Sequence of chain 1.A:
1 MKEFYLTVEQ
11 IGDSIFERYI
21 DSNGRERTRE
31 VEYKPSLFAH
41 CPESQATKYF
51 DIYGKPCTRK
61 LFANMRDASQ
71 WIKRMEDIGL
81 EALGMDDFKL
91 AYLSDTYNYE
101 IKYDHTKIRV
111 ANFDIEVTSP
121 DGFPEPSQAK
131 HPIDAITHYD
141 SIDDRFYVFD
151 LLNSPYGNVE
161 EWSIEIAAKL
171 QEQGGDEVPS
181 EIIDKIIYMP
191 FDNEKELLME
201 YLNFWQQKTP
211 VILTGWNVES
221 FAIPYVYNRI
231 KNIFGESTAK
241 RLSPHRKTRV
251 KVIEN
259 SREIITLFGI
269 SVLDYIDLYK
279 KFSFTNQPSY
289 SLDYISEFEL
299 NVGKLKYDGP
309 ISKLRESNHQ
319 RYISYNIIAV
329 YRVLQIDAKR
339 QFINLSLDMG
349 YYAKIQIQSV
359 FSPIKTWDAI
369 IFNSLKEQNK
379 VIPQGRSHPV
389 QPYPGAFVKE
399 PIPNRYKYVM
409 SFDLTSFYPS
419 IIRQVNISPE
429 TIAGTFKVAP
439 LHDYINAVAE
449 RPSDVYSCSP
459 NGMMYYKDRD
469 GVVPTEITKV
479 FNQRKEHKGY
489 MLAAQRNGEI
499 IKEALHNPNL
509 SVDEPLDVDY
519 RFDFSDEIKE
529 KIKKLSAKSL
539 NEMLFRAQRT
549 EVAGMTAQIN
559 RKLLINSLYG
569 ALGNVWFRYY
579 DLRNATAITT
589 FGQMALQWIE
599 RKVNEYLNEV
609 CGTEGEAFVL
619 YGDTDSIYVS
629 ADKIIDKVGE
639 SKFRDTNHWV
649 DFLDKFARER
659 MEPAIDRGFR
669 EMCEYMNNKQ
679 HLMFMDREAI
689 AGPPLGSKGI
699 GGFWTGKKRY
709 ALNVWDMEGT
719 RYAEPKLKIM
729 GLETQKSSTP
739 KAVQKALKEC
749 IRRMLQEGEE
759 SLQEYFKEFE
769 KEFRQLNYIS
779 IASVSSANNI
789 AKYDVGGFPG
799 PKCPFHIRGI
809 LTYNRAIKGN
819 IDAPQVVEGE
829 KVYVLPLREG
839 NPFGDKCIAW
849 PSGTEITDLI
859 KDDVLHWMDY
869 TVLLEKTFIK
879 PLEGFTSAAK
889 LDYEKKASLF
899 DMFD

This protein binds this small molecule.
Small molecule (SMILES): O=c1ccn([C@H]2C[C@H](O)[C@@H](CO[P](=O)(O)N[P](=O)(O)OP(=O)(O)O)O2)c(=O)[nH]1

Binding-site contacts:
Ligand atom PG contacts residue ARG482 of chain 1.A at 3.6 Å.
Ligand atom O3' contacts residue ASN564 of chain 1.A at 3.7 Å.
Ligand atom O3B contacts residue SER414 of chain 1.A at 3.5 Å (h-bond).
Ligand atom O3G contacts residue LEU412 of chain 1.A at 3.5 Å (h-bond).
Ligand atom C5' contacts residue ASP623 of chain 1.A at 3.8 Å.
Ligand atom O3B contacts residue CA1 of chain 1.D at 3.7 Å.
Ligand atom O1G contacts residue LYS486 of chain 1.A at 3.9 Å.
Ligand atom O1B contacts residue PHE415 of chain 1.A at 3.7 Å.
Ligand atom O4' contacts residue THR622 of chain 1.A at 3.8 Å.
Ligand atom PA contacts residue CA1 of chain 1.D at 3.6 Å.
Ligand atom O2B contacts residue PHE415 of chain 1.A at 3.0 Å (h-bond).
Ligand atom PB contacts residue CA1 of chain 1.D at 3.4 Å.
Ligand atom O2B contacts residue SER414 of chain 1.A at 3.7 Å.
Ligand atom O1G contacts residue ARG482 of chain 1.A at 2.7 Å (salt-bridge).
Ligand atom O2G contacts residue ARG482 of chain 1.A at 3.0 Å (salt-bridge).
Ligand atom PG contacts residue SER414 of chain 1.A at 3.7 Å.
Ligand atom O3' contacts residue PHE415 of chain 1.A at 3.2 Å.
Ligand atom C2' contacts residue TYR416 of chain 1.A at 3.5 Å (hydrophobic).
Ligand atom O1B contacts residue SER414 of chain 1.A at 3.6 Å.
Ligand atom O1A contacts residue ASP623 of chain 1.A at 3.4 Å (salt-bridge).
Ligand atom O1A contacts residue NA1 of chain 1.L at 2.7 Å (h-bond).
Ligand atom O2B contacts residue LEU412 of chain 1.A at 3.5 Å (h-bond).
Ligand atom O3B contacts residue ARG482 of chain 1.A at 3.9 Å.
Ligand atom PG contacts residue CA1 of chain 1.D at 3.5 Å.
Ligand atom PB contacts residue SER414 of chain 1.A at 3.9 Å.
Ligand atom O3B contacts residue LYS560 of chain 1.A at 3.3 Å.
Ligand atom O3G contacts residue ASP411 of chain 1.A at 3.1 Å (salt-bridge).
Ligand atom C3' contacts residue ASN564 of chain 1.A at 3.8 Å.
Ligand atom O1B contacts residue ASN564 of chain 1.A at 3.2 Å (h-bond).
Ligand atom O2G contacts residue THR413 of chain 1.A at 3.5 Å.
Ligand atom O2A contacts residue NA1 of chain 1.L at 3.8 Å.
Ligand atom O1A contacts residue CA1 of chain 1.D at 2.3 Å.
Ligand atom O2B contacts residue ASP623 of chain 1.A at 3.5 Å (salt-bridge).
Ligand atom PA contacts residue NA1 of chain 1.L at 3.7 Å.
Ligand atom O2B contacts residue CA1 of chain 1.D at 2.2 Å.
Ligand atom O3G contacts residue CA1 of chain 1.D at 2.3 Å.
Ligand atom O1G contacts residue LYS560 of chain 1.A at 3.0 Å (salt-bridge).
Ligand atom O3' contacts residue TYR416 of chain 1.A at 3.0 Å (h-bond).
Ligand atom O1A contacts residue ASP411 of chain 1.A at 3.5 Å (salt-bridge).
Ligand atom O2G contacts residue SER414 of chain 1.A at 2.8 Å (h-bond).